This small molecule binds to this protein.
Small molecule (SMILES): CC(=O)N[C@H]1[C@H](O[C@H]2[C@H](O)[C@@H](NC(C)=O)CO[C@@H]2CO)O[C@H](CO)[C@@H](O)[C@@H]1O

Sequence of chain 1.A:
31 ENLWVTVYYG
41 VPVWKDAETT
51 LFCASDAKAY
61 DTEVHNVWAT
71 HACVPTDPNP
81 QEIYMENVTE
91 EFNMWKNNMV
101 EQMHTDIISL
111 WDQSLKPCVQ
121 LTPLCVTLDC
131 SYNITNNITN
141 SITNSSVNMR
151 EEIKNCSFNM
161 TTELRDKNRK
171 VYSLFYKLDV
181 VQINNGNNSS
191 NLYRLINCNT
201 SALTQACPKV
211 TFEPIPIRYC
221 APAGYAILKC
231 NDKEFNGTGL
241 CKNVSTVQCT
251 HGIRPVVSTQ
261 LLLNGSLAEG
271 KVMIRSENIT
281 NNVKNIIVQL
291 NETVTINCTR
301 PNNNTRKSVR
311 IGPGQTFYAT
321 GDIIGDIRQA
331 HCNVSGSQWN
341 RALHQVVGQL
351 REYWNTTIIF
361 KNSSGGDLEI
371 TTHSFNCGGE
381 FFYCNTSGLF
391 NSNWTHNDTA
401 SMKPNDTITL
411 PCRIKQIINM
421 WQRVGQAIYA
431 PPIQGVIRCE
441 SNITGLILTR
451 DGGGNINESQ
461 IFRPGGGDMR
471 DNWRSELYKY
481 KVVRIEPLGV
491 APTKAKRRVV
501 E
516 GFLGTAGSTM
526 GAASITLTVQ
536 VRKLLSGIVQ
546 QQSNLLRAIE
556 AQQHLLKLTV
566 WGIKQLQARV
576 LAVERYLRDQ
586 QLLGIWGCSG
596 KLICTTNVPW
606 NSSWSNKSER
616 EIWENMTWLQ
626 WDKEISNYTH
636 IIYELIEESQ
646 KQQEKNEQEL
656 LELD

Binding-site contacts:
Ligand atom O7 contacts residue SER363 of chain 1.A at 4.1 Å.
Ligand atom C2 contacts residue NAG2 of chain 1.K at 3.8 Å.
Ligand atom N2 contacts residue ASN362 of chain 1.A at 2.9 Å (h-bond).
Ligand atom N2 contacts residue NAG1 of chain 1.K at 3.9 Å.
Ligand atom C8 contacts residue ASN362 of chain 1.A at 4.4 Å.
Ligand atom C7 contacts residue NAG1 of chain 1.K at 3.6 Å.
Ligand atom C1 contacts residue NAG2 of chain 1.K at 4.1 Å.
Ligand atom O6 contacts residue NAG2 of chain 1.K at 3.0 Å (h-bond).
Ligand atom C3 contacts residue NAG1 of chain 1.K at 4.3 Å.
Ligand atom C2 contacts residue NAG1 of chain 1.K at 3.5 Å.
Ligand atom C4 contacts residue ASN362 of chain 1.A at 4.2 Å.
Ligand atom O3 contacts residue NAG1 of chain 1.K at 4.1 Å.
Ligand atom O7 contacts residue ASN362 of chain 1.A at 3.0 Å (h-bond).
Ligand atom C3 contacts residue NAG2 of chain 1.K at 3.7 Å.
Ligand atom O7 contacts residue NAG2 of chain 1.K at 4.1 Å.
Ligand atom O6 contacts residue ASN362 of chain 1.A at 4.4 Å.
Ligand atom O5 contacts residue ASN362 of chain 1.A at 2.4 Å (h-bond).
Ligand atom C7 contacts residue SER363 of chain 1.A at 3.4 Å.
Ligand atom C8 contacts residue THR371 of chain 1.A at 3.9 Å.
Ligand atom C8 contacts residue SER363 of chain 1.A at 3.0 Å.
Ligand atom C7 contacts residue NAG2 of chain 1.K at 4.2 Å.
Ligand atom C6 contacts residue NAG2 of chain 1.K at 3.7 Å.
Ligand atom C7 contacts residue ASN362 of chain 1.A at 3.1 Å.
Ligand atom C5 contacts residue NAG2 of chain 1.K at 3.5 Å.
Ligand atom C2 contacts residue ASN362 of chain 1.A at 2.5 Å.
Ligand atom C5 contacts residue ASN362 of chain 1.A at 3.6 Å.
Ligand atom O3 contacts residue NAG2 of chain 1.K at 2.6 Å (h-bond).
Ligand atom N2 contacts residue NAG2 of chain 1.K at 4.0 Å.
Ligand atom C1 contacts residue NAG1 of chain 1.K at 4.5 Å.
Ligand atom C1 contacts residue SER363 of chain 1.A at 4.4 Å.
Ligand atom N2 contacts residue SER363 of chain 1.A at 3.6 Å.
Ligand atom C4 contacts residue NAG2 of chain 1.K at 4.2 Å.
Ligand atom O7 contacts residue NAG1 of chain 1.K at 2.9 Å (h-bond).
Ligand atom O5 contacts residue NAG2 of chain 1.K at 4.0 Å.
Ligand atom C3 contacts residue ASN362 of chain 1.A at 3.8 Å.
Ligand atom C1 contacts residue ASN362 of chain 1.A at 1.4 Å.